Binding-site contacts:
Ligand atom N61 contacts residue TYR292 of chain 1.B at 3.7 Å.
Ligand atom C14 contacts residue VAL40 of chain 1.B at 3.7 Å (hydrophobic).
Ligand atom F13 contacts residue VAL40 of chain 1.B at 3.7 Å.
Ligand atom C41 contacts residue HEM1 of chain 1.H at 3.6 Å.
Ligand atom N1 contacts residue HEM1 of chain 1.H at 3.8 Å.
Ligand atom N11 contacts residue HEM1 of chain 1.H at 3.6 Å.
Ligand atom C61 contacts residue HEM1 of chain 1.H at 3.3 Å.
Ligand atom C61 contacts residue TRP291 of chain 1.B at 3.7 Å (hydrophobic).
Ligand atom C4 contacts residue TRP382 of chain 1.B at 3.7 Å (hydrophobic).
Ligand atom C81 contacts residue PHE288 of chain 1.B at 3.8 Å (hydrophobic).
Ligand atom N61 contacts residue TRP291 of chain 1.B at 2.6 Å (h-bond).
Ligand atom C13 contacts residue VAL40 of chain 1.B at 3.5 Å (hydrophobic).
Ligand atom C3' contacts residue HEM1 of chain 1.H at 3.5 Å.
Ligand atom N61 contacts residue HEM1 of chain 1.H at 3.2 Å.
Ligand atom C61 contacts residue GLU296 of chain 1.B at 3.5 Å.
Ligand atom C51 contacts residue PRO269 of chain 1.B at 3.9 Å (hydrophobic).
Ligand atom C4 contacts residue HEM1 of chain 1.H at 2.8 Å.
Ligand atom C81 contacts residue GLY290 of chain 1.B at 3.6 Å.
Ligand atom N2 contacts residue HEM1 of chain 1.H at 3.3 Å (h-bond).
Ligand atom C5' contacts residue GLN182 of chain 1.B at 3.7 Å.
Ligand atom C14 contacts residue TRP10 of chain 1.A at 3.8 Å (hydrophobic).
Ligand atom N11 contacts residue GLU296 of chain 1.B at 2.8 Å (salt-bridge).
Ligand atom C21 contacts residue GLU296 of chain 1.B at 3.7 Å.
Ligand atom C71 contacts residue HEM1 of chain 1.H at 3.7 Å.
Ligand atom C81 contacts residue HEM1 of chain 1.H at 3.3 Å.
Ligand atom C51 contacts residue HEM1 of chain 1.H at 3.2 Å.
Ligand atom C31 contacts residue VAL271 of chain 1.B at 3.7 Å (hydrophobic).
Ligand atom C2' contacts residue HEM1 of chain 1.H at 3.5 Å.
Ligand atom C21 contacts residue HEM1 of chain 1.H at 3.8 Å.
Ligand atom N1' contacts residue GLU296 of chain 1.B at 2.8 Å (salt-bridge).
Ligand atom C71 contacts residue GLU296 of chain 1.B at 3.6 Å.
Ligand atom N61 contacts residue GLU296 of chain 1.B at 2.8 Å (salt-bridge).
Ligand atom C2 contacts residue HEM1 of chain 1.H at 2.9 Å.
Ligand atom C1 contacts residue VAL271 of chain 1.B at 3.6 Å (hydrophobic).
Ligand atom C4 contacts residue TYR410 of chain 1.B at 3.4 Å (hydrophobic).
Ligand atom C5' contacts residue GLU296 of chain 1.B at 2.9 Å.
Ligand atom C51 contacts residue TRP291 of chain 1.B at 3.9 Å (hydrophobic).
Ligand atom C4' contacts residue GLU296 of chain 1.B at 3.8 Å.
Ligand atom C12 contacts residue TYR410 of chain 1.B at 3.4 Å (hydrophobic).
Ligand atom C3 contacts residue HEM1 of chain 1.H at 3.3 Å.

Sequence of chain 1.B:
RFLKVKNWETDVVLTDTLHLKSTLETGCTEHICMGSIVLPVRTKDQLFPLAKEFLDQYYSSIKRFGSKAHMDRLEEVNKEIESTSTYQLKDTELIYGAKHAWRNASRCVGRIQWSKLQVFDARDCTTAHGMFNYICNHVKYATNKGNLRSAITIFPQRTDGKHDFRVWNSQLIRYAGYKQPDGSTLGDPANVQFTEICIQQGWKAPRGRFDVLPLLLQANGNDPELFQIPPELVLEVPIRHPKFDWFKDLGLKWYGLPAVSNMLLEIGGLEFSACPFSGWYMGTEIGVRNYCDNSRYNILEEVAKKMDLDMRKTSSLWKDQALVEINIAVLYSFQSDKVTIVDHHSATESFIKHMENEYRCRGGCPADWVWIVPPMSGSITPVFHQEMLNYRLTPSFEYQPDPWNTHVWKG

The protein below binds the small molecule below.
Small molecule (SMILES): Cc1cc(N)nc(C[C@H]2CNC[C@@H]2NCCNCCc2cccc(F)c2)c1

Sequence of chain 1.A:
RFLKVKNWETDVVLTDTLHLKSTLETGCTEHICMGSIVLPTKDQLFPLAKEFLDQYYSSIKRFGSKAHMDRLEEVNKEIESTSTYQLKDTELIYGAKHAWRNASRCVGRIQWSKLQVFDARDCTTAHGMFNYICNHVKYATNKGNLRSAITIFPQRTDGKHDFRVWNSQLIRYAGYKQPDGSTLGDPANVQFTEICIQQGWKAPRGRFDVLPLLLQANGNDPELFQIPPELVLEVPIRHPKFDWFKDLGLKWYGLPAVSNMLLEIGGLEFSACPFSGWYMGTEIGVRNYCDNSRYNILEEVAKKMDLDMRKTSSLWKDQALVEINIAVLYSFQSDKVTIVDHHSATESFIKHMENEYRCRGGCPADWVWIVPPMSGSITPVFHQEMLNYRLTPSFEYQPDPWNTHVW